Binding-site contacts:
Ligand atom O3 contacts residue ARG167 of chain 1.F at 2.8 Å (salt-bridge).
Ligand atom C5 contacts residue PRO268 of chain 1.F at 3.7 Å (hydrophobic).
Ligand atom C1P contacts residue THR55 of chain 1.F at 3.8 Å.
Ligand atom N2 contacts residue PRO268 of chain 1.F at 3.6 Å.
Ligand atom O2 contacts residue ARG167 of chain 1.F at 2.9 Å (salt-bridge).
Ligand atom C1P contacts residue ARG54 of chain 1.F at 3.6 Å.
Ligand atom O4 contacts residue GLN231 of chain 1.F at 3.2 Å (h-bond).
Ligand atom O1 contacts residue ARG105 of chain 1.F at 2.9 Å (salt-bridge).
Ligand atom O3P contacts residue ARG54 of chain 1.F at 3.8 Å.
Ligand atom C3 contacts residue PRO266 of chain 1.F at 3.6 Å (hydrophobic).
Ligand atom C1P contacts residue PRO268 of chain 1.F at 3.8 Å (hydrophobic).
Ligand atom O5 contacts residue LYS84 of chain 1.E at 3.0 Å (salt-bridge).
Ligand atom O3 contacts residue THR168 of chain 1.F at 3.6 Å.
Ligand atom C1 contacts residue THR55 of chain 1.F at 3.7 Å.
Ligand atom C1 contacts residue ARG105 of chain 1.F at 3.8 Å.
Ligand atom O1 contacts residue HIS134 of chain 1.F at 2.9 Å (h-bond).
Ligand atom P contacts residue ARG54 of chain 1.F at 3.9 Å.
Ligand atom O3P contacts residue ARG105 of chain 1.F at 3.0 Å (salt-bridge).
Ligand atom O2P contacts residue THR53 of chain 1.F at 2.8 Å (h-bond).
Ligand atom O5 contacts residue ARG229 of chain 1.F at 3.1 Å (salt-bridge).
Ligand atom O3P contacts residue THR55 of chain 1.F at 2.6 Å (h-bond).
Ligand atom O2P contacts residue ARG54 of chain 1.F at 2.8 Å (salt-bridge).
Ligand atom P contacts residue THR53 of chain 1.F at 3.7 Å.
Ligand atom O1P contacts residue SER80 of chain 1.E at 3.4 Å (h-bond).
Ligand atom P contacts residue ARG105 of chain 1.F at 3.5 Å.
Ligand atom C2 contacts residue THR168 of chain 1.F at 3.8 Å.
Ligand atom O1P contacts residue SER52 of chain 1.F at 3.8 Å.
Ligand atom O3P contacts residue THR53 of chain 1.F at 3.8 Å.
Ligand atom O2P contacts residue SER80 of chain 1.E at 3.1 Å (h-bond).
Ligand atom C4 contacts residue ARG167 of chain 1.F at 3.4 Å.
Ligand atom O1P contacts residue ARG105 of chain 1.F at 2.9 Å (salt-bridge).
Ligand atom O2 contacts residue ARG105 of chain 1.F at 3.2 Å (salt-bridge).
Ligand atom P contacts residue SER52 of chain 1.F at 3.9 Å.
Ligand atom O3P contacts residue SER52 of chain 1.F at 2.8 Å (h-bond).
Ligand atom O1 contacts residue THR55 of chain 1.F at 2.9 Å (h-bond).
Ligand atom P contacts residue SER80 of chain 1.E at 3.8 Å.
Ligand atom O1P contacts residue LYS84 of chain 1.E at 3.0 Å (salt-bridge).
Ligand atom C5 contacts residue ARG229 of chain 1.F at 3.6 Å.
Ligand atom O4 contacts residue ARG229 of chain 1.F at 3.0 Å (salt-bridge).
Ligand atom O5 contacts residue PRO268 of chain 1.F at 3.3 Å.

This protein binds this small molecule.
Small molecule (SMILES): O=C(O)C[C@H](NC(=O)CP(=O)(O)O)C(=O)O

Sequence of chain 1.F:
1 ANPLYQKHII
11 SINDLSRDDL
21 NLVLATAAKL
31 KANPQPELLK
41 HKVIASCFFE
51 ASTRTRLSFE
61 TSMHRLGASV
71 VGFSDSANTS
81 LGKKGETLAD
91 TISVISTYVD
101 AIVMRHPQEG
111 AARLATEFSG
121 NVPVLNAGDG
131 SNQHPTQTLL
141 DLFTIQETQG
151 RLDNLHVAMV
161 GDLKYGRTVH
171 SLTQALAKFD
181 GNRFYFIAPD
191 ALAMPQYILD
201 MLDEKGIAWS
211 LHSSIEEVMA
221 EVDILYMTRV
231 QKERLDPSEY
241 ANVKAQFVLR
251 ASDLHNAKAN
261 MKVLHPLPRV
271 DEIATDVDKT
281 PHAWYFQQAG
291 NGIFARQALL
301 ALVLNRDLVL

Sequence of chain 1.E:
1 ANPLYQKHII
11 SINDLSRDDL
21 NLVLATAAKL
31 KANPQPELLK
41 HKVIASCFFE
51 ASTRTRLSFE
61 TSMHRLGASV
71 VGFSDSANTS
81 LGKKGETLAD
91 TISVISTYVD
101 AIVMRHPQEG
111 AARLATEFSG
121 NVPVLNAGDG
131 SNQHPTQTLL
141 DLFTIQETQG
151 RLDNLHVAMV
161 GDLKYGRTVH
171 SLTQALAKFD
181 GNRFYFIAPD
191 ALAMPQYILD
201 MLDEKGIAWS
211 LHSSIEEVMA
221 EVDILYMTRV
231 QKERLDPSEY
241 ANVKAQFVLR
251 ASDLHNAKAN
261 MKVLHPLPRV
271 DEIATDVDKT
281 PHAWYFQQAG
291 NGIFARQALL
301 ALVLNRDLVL